Sequence of chain 1.A:
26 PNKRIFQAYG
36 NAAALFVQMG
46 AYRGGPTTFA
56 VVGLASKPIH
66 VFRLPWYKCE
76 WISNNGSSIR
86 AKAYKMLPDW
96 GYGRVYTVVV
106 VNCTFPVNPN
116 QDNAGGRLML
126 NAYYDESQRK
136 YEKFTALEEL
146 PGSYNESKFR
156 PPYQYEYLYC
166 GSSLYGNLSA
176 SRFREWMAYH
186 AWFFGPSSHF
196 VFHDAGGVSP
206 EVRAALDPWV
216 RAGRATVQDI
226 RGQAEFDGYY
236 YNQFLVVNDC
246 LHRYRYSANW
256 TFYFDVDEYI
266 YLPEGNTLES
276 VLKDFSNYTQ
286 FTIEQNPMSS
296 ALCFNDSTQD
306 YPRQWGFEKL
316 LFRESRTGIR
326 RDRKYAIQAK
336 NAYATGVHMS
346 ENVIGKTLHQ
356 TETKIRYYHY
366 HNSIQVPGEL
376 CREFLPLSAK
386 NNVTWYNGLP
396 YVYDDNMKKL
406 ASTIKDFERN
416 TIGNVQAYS

The small molecule below binds the protein below.
Small molecule (SMILES): CC(=O)N[C@H]1[C@H](O[C@H]2[C@H](O)[C@@H](NC(C)=O)CO[C@@H]2CO)O[C@H](CO)[C@@H](O)[C@@H]1O

Binding-site contacts:
Ligand atom N2 contacts residue TYR158 of chain 1.A at 4.1 Å.
Ligand atom C3 contacts residue PRO156 of chain 1.A at 4.4 Å (hydrophobic).
Ligand atom C5 contacts residue ASN254 of chain 1.A at 3.6 Å.
Ligand atom N2 contacts residue GLU161 of chain 1.A at 3.7 Å.
Ligand atom C1 contacts residue GLU161 of chain 1.A at 4.2 Å.
Ligand atom C7 contacts residue TYR160 of chain 1.A at 4.2 Å (hydrophobic).
Ligand atom C5 contacts residue PRO156 of chain 1.A at 4.3 Å (hydrophobic).
Ligand atom O4 contacts residue PRO156 of chain 1.A at 4.0 Å.
Ligand atom C8 contacts residue TYR160 of chain 1.A at 3.4 Å (hydrophobic).
Ligand atom C1 contacts residue TYR158 of chain 1.A at 4.3 Å (hydrophobic).
Ligand atom O6 contacts residue MAN6 of chain 1.D at 3.0 Å (h-bond).
Ligand atom C8 contacts residue TYR158 of chain 1.A at 3.2 Å (hydrophobic).
Ligand atom C2 contacts residue ASN254 of chain 1.A at 2.4 Å.
Ligand atom C7 contacts residue TYR158 of chain 1.A at 4.2 Å (hydrophobic).
Ligand atom C8 contacts residue PRO157 of chain 1.A at 4.3 Å (hydrophobic).
Ligand atom C7 contacts residue PRO156 of chain 1.A at 4.1 Å (hydrophobic).
Ligand atom C7 contacts residue ASN254 of chain 1.A at 3.9 Å.
Ligand atom C6 contacts residue MAN6 of chain 1.D at 3.4 Å.
Ligand atom C1 contacts residue ASN254 of chain 1.A at 1.4 Å.
Ligand atom C3 contacts residue ASN254 of chain 1.A at 3.8 Å.
Ligand atom O7 contacts residue PRO156 of chain 1.A at 4.0 Å.
Ligand atom N2 contacts residue ASN254 of chain 1.A at 2.9 Å (h-bond).
Ligand atom C8 contacts residue MAN6 of chain 1.D at 4.1 Å.
Ligand atom C8 contacts residue PRO156 of chain 1.A at 3.9 Å (hydrophobic).
Ligand atom C4 contacts residue PRO156 of chain 1.A at 4.5 Å (hydrophobic).
Ligand atom C8 contacts residue GLU161 of chain 1.A at 4.2 Å.
Ligand atom O7 contacts residue ASN254 of chain 1.A at 4.4 Å.
Ligand atom C7 contacts residue GLU161 of chain 1.A at 3.2 Å.
Ligand atom C4 contacts residue ASN254 of chain 1.A at 4.2 Å.
Ligand atom O5 contacts residue ASN254 of chain 1.A at 2.3 Å (h-bond).
Ligand atom C2 contacts residue GLU161 of chain 1.A at 3.8 Å.
Ligand atom O7 contacts residue GLU161 of chain 1.A at 2.6 Å (salt-bridge).